Sequence of chain 1.E:
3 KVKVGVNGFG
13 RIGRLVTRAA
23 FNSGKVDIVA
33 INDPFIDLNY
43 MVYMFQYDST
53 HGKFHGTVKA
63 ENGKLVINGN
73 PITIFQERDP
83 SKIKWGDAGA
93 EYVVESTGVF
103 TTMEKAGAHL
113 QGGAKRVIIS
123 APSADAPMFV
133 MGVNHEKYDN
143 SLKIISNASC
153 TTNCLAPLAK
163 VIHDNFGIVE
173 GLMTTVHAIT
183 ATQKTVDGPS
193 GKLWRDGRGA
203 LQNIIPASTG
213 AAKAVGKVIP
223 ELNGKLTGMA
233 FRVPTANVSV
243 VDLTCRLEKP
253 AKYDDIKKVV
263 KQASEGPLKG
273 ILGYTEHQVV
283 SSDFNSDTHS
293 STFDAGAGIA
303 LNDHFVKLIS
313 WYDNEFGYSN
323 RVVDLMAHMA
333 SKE

Binding-site contacts:
Ligand atom C2 contacts residue HIS179 of chain 1.E at 4.0 Å.
Ligand atom O1 contacts residue ASN316 of chain 1.E at 2.4 Å (h-bond).
Ligand atom O1 contacts residue CYS152 of chain 1.E at 4.2 Å.
Ligand atom O contacts residue GLU317 of chain 1.E at 4.5 Å.
Ligand atom C2 contacts residue ASN316 of chain 1.E at 4.3 Å.
Ligand atom O1 contacts residue THR182 of chain 1.E at 3.5 Å.
Ligand atom C4 contacts residue ASN316 of chain 1.E at 3.9 Å.
Ligand atom C contacts residue ILE14 of chain 1.E at 4.4 Å (hydrophobic).
Ligand atom O2 contacts residue SER151 of chain 1.E at 4.4 Å.
Ligand atom O2 contacts residue CYS152 of chain 1.E at 3.8 Å.
Ligand atom C1 contacts residue CYS152 of chain 1.E at 3.8 Å (hydrophobic).
Ligand atom O contacts residue ASN316 of chain 1.E at 3.5 Å (h-bond).
Ligand atom O2 contacts residue TYR320 of chain 1.E at 4.5 Å.
Ligand atom O3 contacts residue TYR320 of chain 1.E at 3.4 Å.
Ligand atom C3 contacts residue CYS152 of chain 1.E at 1.7 Å (hydrophobic).
Ligand atom C2 contacts residue CYS152 of chain 1.E at 2.9 Å (hydrophobic).
Ligand atom O2 contacts residue SER122 of chain 1.E at 4.5 Å.
Ligand atom C1 contacts residue THR182 of chain 1.E at 4.1 Å.
Ligand atom C1 contacts residue ASN316 of chain 1.E at 3.4 Å.
Ligand atom C1 contacts residue HIS179 of chain 1.E at 4.3 Å.
Ligand atom C contacts residue ARG13 of chain 1.E at 4.4 Å.
Ligand atom O1 contacts residue HIS179 of chain 1.E at 3.6 Å.
Ligand atom C4 contacts residue TYR320 of chain 1.E at 4.2 Å (hydrophobic).
Ligand atom C3 contacts residue ASN316 of chain 1.E at 3.8 Å.
Ligand atom C contacts residue GLU317 of chain 1.E at 4.2 Å.
Ligand atom O3 contacts residue ASN316 of chain 1.E at 3.2 Å (h-bond).
Ligand atom O3 contacts residue CYS152 of chain 1.E at 3.2 Å.
Ligand atom C4 contacts residue CYS152 of chain 1.E at 2.9 Å (hydrophobic).
Ligand atom C3 contacts residue HIS179 of chain 1.E at 4.3 Å.

The small molecule below binds the protein below.
Small molecule (SMILES): COC(=O)C=CC(=O)O